This protein binds this small molecule.
Small molecule (SMILES): CC(=O)N[C@@H]1[C@@H](O)[C@H](O)[C@@H](CO)O[C@H]1O

Sequence of chain 8.Q:
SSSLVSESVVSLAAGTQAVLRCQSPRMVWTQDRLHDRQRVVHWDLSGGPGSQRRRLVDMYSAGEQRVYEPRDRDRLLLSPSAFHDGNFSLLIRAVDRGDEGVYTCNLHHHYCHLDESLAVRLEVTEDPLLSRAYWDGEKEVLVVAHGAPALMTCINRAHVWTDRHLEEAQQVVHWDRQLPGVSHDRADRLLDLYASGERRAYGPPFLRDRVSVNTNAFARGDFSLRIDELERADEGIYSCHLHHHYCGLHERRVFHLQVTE

Binding-site contacts:
Ligand atom O5 contacts residue ASN87 of chain 8.Q at 2.3 Å (h-bond).
Ligand atom C1 contacts residue SER89 of chain 8.Q at 4.5 Å.
Ligand atom C4 contacts residue ASN87 of chain 8.Q at 4.2 Å.
Ligand atom O7 contacts residue ASP85 of chain 8.Q at 4.3 Å.
Ligand atom C1 contacts residue ASN87 of chain 8.Q at 1.4 Å.
Ligand atom C2 contacts residue ASN87 of chain 8.Q at 2.4 Å.
Ligand atom O5 contacts residue SER79 of chain 8.Q at 4.4 Å.
Ligand atom O5 contacts residue SER89 of chain 8.Q at 4.1 Å.
Ligand atom C4 contacts residue LEU151 of chain 8.Q at 4.4 Å (hydrophobic).
Ligand atom O6 contacts residue LEU151 of chain 8.Q at 3.4 Å.
Ligand atom O4 contacts residue LEU151 of chain 8.Q at 3.7 Å.
Ligand atom C5 contacts residue LEU151 of chain 8.Q at 4.1 Å (hydrophobic).
Ligand atom N2 contacts residue ASN87 of chain 8.Q at 2.9 Å (h-bond).
Ligand atom C3 contacts residue ASN87 of chain 8.Q at 3.7 Å.
Ligand atom C6 contacts residue LEU151 of chain 8.Q at 3.8 Å (hydrophobic).
Ligand atom C5 contacts residue ASN87 of chain 8.Q at 3.7 Å.
Ligand atom O7 contacts residue ASN87 of chain 8.Q at 3.9 Å.
Ligand atom C7 contacts residue ASN87 of chain 8.Q at 3.6 Å.
Ligand atom C5 contacts residue SER89 of chain 8.Q at 4.3 Å.